Binding-site contacts:
Ligand atom C7 contacts residue NAG1 of chain 1.EA at 4.3 Å.
Ligand atom C2 contacts residue ASN408 of chain 1.I at 2.5 Å.
Ligand atom O5 contacts residue ASN408 of chain 1.I at 2.5 Å (h-bond).
Ligand atom C1 contacts residue PRO253 of chain 1.I at 4.4 Å (hydrophobic).
Ligand atom C5 contacts residue ASN408 of chain 1.I at 3.8 Å.
Ligand atom C4 contacts residue ASN408 of chain 1.I at 4.4 Å.
Ligand atom C8 contacts residue SER407 of chain 1.I at 3.9 Å.
Ligand atom C8 contacts residue NAG1 of chain 1.EA at 3.5 Å.
Ligand atom C8 contacts residue ASN408 of chain 1.I at 3.8 Å.
Ligand atom O7 contacts residue ASN408 of chain 1.I at 3.9 Å.
Ligand atom C7 contacts residue ASN408 of chain 1.I at 3.5 Å.
Ligand atom C8 contacts residue ASN224 of chain 1.I at 3.9 Å.
Ligand atom C1 contacts residue ASN408 of chain 1.I at 1.5 Å.
Ligand atom C7 contacts residue ASN224 of chain 1.I at 4.3 Å.
Ligand atom O7 contacts residue NAG1 of chain 1.EA at 4.1 Å.
Ligand atom N2 contacts residue ASN408 of chain 1.I at 2.9 Å (h-bond).
Ligand atom O5 contacts residue PRO253 of chain 1.I at 4.1 Å.
Ligand atom O7 contacts residue ASN224 of chain 1.I at 4.1 Å.
Ligand atom C8 contacts residue VAL406 of chain 1.I at 3.3 Å (hydrophobic).
Ligand atom C3 contacts residue ASN408 of chain 1.I at 3.9 Å.

Sequence of chain 1.I:
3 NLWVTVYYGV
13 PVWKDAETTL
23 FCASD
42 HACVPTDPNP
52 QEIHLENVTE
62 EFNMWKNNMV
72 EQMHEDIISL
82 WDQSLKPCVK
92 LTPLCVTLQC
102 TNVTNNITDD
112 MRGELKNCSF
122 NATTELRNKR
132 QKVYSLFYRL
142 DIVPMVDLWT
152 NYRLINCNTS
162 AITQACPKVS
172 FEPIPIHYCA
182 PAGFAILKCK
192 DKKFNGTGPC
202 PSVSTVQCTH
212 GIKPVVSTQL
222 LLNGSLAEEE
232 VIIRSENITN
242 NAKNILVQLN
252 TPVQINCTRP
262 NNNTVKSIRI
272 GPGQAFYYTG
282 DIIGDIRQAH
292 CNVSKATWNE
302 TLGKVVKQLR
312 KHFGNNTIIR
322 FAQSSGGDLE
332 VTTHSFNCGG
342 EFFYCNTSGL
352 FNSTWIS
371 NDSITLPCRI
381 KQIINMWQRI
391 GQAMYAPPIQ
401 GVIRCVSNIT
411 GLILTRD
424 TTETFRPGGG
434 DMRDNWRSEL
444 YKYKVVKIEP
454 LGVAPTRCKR

The small molecule below binds the protein below.
Small molecule (SMILES): CC(=O)N[C@@H]1[C@@H](O)[C@H](O)[C@@H](CO)O[C@H]1O